Sequence of chain 1.N:
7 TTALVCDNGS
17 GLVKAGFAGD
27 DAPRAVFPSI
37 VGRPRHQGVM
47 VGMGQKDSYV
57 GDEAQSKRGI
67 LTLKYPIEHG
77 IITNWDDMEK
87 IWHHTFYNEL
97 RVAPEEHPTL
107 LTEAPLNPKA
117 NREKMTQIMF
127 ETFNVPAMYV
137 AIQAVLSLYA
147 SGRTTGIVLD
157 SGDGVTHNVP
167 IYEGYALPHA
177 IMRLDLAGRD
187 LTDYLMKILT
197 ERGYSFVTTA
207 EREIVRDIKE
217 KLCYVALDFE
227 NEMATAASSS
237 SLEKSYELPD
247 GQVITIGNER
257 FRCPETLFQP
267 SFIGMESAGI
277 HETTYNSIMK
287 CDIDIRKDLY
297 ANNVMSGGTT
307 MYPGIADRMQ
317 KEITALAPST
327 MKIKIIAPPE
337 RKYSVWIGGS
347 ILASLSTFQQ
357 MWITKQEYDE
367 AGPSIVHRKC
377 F

Binding-site contacts:
Ligand atom O1 contacts residue GLY199 of chain 1.K at 3.2 Å.
Ligand atom CB contacts residue TYR200 of chain 1.K at 3.5 Å (hydrophobic).
Ligand atom CB contacts residue LEU244 of chain 1.K at 3.5 Å (hydrophobic).
Ligand atom C contacts residue GLY199 of chain 1.K at 3.8 Å.
Ligand atom O contacts residue GLN248 of chain 1.K at 3.4 Å (h-bond).
Ligand atom CZ2 contacts residue ARG179 of chain 1.N at 3.5 Å.
Ligand atom CZ3 contacts residue PRO114 of chain 1.N at 3.4 Å (hydrophobic).
Ligand atom CE3 contacts residue ILE77 of chain 1.N at 3.7 Å (hydrophobic).
Ligand atom CB contacts residue GLU74 of chain 1.N at 3.4 Å.
Ligand atom CG contacts residue GLY199 of chain 1.K at 3.6 Å.
Ligand atom OD1 contacts residue GLU74 of chain 1.N at 3.2 Å (salt-bridge).
Ligand atom CZ2 contacts residue ILE77 of chain 1.N at 3.4 Å (hydrophobic).
Ligand atom CD1 contacts residue SER201 of chain 1.K at 3.7 Å.
Ligand atom CE3 contacts residue SER201 of chain 1.K at 3.7 Å.
Ligand atom CE2 contacts residue ASP181 of chain 1.N at 3.6 Å.
Ligand atom CD2 contacts residue GLY199 of chain 1.K at 3.3 Å.
Ligand atom CB contacts residue GLU74 of chain 1.N at 3.4 Å.
Ligand atom CG2 contacts residue PHE202 of chain 1.K at 3.5 Å (hydrophobic).
Ligand atom CH2 contacts residue LEU112 of chain 1.N at 3.7 Å (hydrophobic).
Ligand atom CE2 contacts residue ILE77 of chain 1.N at 3.2 Å (hydrophobic).
Ligand atom CG contacts residue SER201 of chain 1.K at 3.6 Å.
Ligand atom CE2 contacts residue SER201 of chain 1.K at 3.2 Å.
Ligand atom CZ2 contacts residue SER201 of chain 1.K at 3.6 Å.
Ligand atom CA contacts residue SER201 of chain 1.K at 3.4 Å.
Ligand atom CD2 contacts residue ILE77 of chain 1.N at 3.4 Å (hydrophobic).
Ligand atom CB contacts residue GLU207 of chain 1.K at 3.8 Å.
Ligand atom CG contacts residue GLU74 of chain 1.N at 3.1 Å.
Ligand atom CZ3 contacts residue GLY199 of chain 1.K at 3.3 Å.
Ligand atom CB contacts residue THR79 of chain 1.N at 3.5 Å.
Ligand atom NE1 contacts residue ILE77 of chain 1.N at 3.7 Å.
Ligand atom NE1 contacts residue ASP181 of chain 1.N at 2.8 Å (salt-bridge).
Ligand atom CE3 contacts residue GLY199 of chain 1.K at 2.5 Å.
Ligand atom NE1 contacts residue SER201 of chain 1.K at 3.5 Å.
Ligand atom O contacts residue SER201 of chain 1.K at 3.4 Å (h-bond).
Ligand atom CH2 contacts residue ILE77 of chain 1.N at 3.7 Å (hydrophobic).
Ligand atom CD2 contacts residue SER201 of chain 1.K at 3.3 Å.
Ligand atom CA contacts residue GLY199 of chain 1.K at 3.6 Å.
Ligand atom N contacts residue GLY199 of chain 1.K at 3.1 Å (h-bond).
Ligand atom CB contacts residue GLY199 of chain 1.K at 3.2 Å.
Ligand atom CB contacts residue TYR200 of chain 1.K at 3.6 Å (hydrophobic).

Sequence of chain 1.K:
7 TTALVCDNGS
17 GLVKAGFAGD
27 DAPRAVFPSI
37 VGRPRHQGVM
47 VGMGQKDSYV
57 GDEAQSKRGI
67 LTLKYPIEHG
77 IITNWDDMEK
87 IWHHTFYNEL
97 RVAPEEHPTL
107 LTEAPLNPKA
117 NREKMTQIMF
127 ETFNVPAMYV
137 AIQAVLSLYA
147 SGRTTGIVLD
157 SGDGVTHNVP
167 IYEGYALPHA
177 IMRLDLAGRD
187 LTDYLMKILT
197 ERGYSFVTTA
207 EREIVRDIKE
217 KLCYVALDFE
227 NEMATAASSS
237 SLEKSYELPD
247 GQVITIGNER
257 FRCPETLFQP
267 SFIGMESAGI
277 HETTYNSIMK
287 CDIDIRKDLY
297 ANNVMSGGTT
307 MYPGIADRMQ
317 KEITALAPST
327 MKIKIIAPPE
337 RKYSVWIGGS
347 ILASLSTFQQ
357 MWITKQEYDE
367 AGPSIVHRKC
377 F

The small molecule below binds the protein below.
Small molecule (SMILES): C[C@@H]1NC(=O)[C@H](C[C@@](C)(O)CO)NC(=O)[C@@H]2CC3=c4ccccc4=N[C@H]3SC[C@H](NC(=O)[C@@H]([C@H](C)O)NC1=O)C(=O)N1C[C@H](O)C[C@H]1C(=O)N[C@@H](C)C(=O)N2